Sequence of chain 1.D:
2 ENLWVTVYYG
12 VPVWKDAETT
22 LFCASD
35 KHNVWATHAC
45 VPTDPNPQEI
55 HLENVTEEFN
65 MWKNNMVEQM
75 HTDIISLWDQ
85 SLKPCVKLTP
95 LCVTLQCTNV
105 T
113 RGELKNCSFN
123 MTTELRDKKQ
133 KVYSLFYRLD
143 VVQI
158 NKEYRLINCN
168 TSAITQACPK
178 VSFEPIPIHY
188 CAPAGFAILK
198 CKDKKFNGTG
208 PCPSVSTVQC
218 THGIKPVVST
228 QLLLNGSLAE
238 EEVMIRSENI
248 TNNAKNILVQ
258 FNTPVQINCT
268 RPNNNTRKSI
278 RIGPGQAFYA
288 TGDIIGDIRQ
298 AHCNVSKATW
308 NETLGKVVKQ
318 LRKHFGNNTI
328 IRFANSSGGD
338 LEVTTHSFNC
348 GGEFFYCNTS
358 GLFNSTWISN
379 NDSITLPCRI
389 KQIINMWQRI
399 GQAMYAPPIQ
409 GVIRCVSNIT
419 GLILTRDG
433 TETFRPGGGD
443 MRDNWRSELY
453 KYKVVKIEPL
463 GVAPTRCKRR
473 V

This protein binds this small molecule.
Small molecule (SMILES): CC(=O)N[C@H]1[C@H](O[C@H]2[C@H](O)[C@@H](NC(C)=O)CO[C@@H]2CO)O[C@H](CO)[C@@H](O)[C@@H]1O

Binding-site contacts:
Ligand atom N2 contacts residue LYS117 of chain 1.D at 4.5 Å.
Ligand atom N2 contacts residue ASN103 of chain 1.D at 2.9 Å (h-bond).
Ligand atom O5 contacts residue ASN103 of chain 1.D at 2.4 Å (h-bond).
Ligand atom C8 contacts residue THR102 of chain 1.D at 3.8 Å.
Ligand atom C7 contacts residue ASN103 of chain 1.D at 3.3 Å.
Ligand atom O5 contacts residue GLY114 of chain 1.D at 4.5 Å.
Ligand atom C8 contacts residue LYS117 of chain 1.D at 4.3 Å.
Ligand atom C8 contacts residue CYS101 of chain 1.D at 3.8 Å (hydrophobic).
Ligand atom C3 contacts residue ASN103 of chain 1.D at 3.8 Å.
Ligand atom C4 contacts residue ASN103 of chain 1.D at 4.2 Å.
Ligand atom C2 contacts residue ASN103 of chain 1.D at 2.5 Å.
Ligand atom C8 contacts residue ASN103 of chain 1.D at 3.6 Å.
Ligand atom C1 contacts residue GLY114 of chain 1.D at 4.4 Å.
Ligand atom C1 contacts residue ASN103 of chain 1.D at 1.4 Å.
Ligand atom C5 contacts residue ASN103 of chain 1.D at 3.7 Å.
Ligand atom O7 contacts residue ASN103 of chain 1.D at 3.4 Å (h-bond).